A protein and the small-molecule ligand that binds it are described below.
Small molecule (SMILES): O=C(O)c1ccc(C(=O)NCCO)cc1

Binding-site contacts:
Ligand atom O2B contacts residue GLY125 of chain 1.B at 2.7 Å (h-bond).
Ligand atom O2B contacts residue SER124 of chain 1.B at 3.3 Å.
Ligand atom N1B contacts residue SER218 of chain 1.B at 2.9 Å (h-bond).
Ligand atom C3 contacts residue TRP390 of chain 1.B at 3.6 Å (hydrophobic).
Ligand atom O9 contacts residue SER124 of chain 1.B at 3.2 Å.
Ligand atom CB contacts residue GLU219 of chain 1.B at 3.7 Å.
Ligand atom N1B contacts residue HIS521 of chain 1.B at 2.9 Å (h-bond).
Ligand atom C3 contacts residue PHE408 of chain 1.B at 3.9 Å (hydrophobic).
Ligand atom O1A contacts residue ARG404 of chain 1.B at 2.8 Å (salt-bridge).
Ligand atom C4 contacts residue GLY125 of chain 1.B at 3.9 Å.
Ligand atom C8 contacts residue HIS521 of chain 1.B at 3.1 Å.
Ligand atom C3 contacts residue SER218 of chain 1.B at 3.4 Å.
Ligand atom O2A contacts residue LEU247 of chain 1.B at 3.3 Å.
Ligand atom CB contacts residue GLY125 of chain 1.B at 3.3 Å.
Ligand atom CA contacts residue SER409 of chain 1.B at 3.3 Å.
Ligand atom C4 contacts residue SER218 of chain 1.B at 3.3 Å.
Ligand atom O2A contacts residue SER409 of chain 1.B at 3.4 Å (h-bond).
Ligand atom C6 contacts residue PHE408 of chain 1.B at 3.7 Å (hydrophobic).
Ligand atom C7 contacts residue GLY125 of chain 1.B at 3.7 Å.
Ligand atom C1 contacts residue LEU247 of chain 1.B at 3.8 Å (hydrophobic).
Ligand atom C1 contacts residue PHE488 of chain 1.B at 3.8 Å (hydrophobic).
Ligand atom N1B contacts residue GLY125 of chain 1.B at 3.9 Å.
Ligand atom C7 contacts residue SER124 of chain 1.B at 3.6 Å.
Ligand atom O2B contacts residue GLU219 of chain 1.B at 2.9 Å (salt-bridge).
Ligand atom CA contacts residue ARG404 of chain 1.B at 3.9 Å.
Ligand atom C8 contacts residue SER218 of chain 1.B at 3.8 Å.
Ligand atom C2 contacts residue TRP390 of chain 1.B at 3.6 Å (hydrophobic).
Ligand atom C5 contacts residue GLY125 of chain 1.B at 3.4 Å.
Ligand atom C2 contacts residue PHE408 of chain 1.B at 3.6 Å (hydrophobic).
Ligand atom C7 contacts residue SER218 of chain 1.B at 3.9 Å.
Ligand atom C7 contacts residue HIS521 of chain 1.B at 3.5 Å.
Ligand atom C2 contacts residue PHE488 of chain 1.B at 3.7 Å (hydrophobic).
Ligand atom O2B contacts residue SER218 of chain 1.B at 3.1 Å (h-bond).
Ligand atom O2A contacts residue PHE408 of chain 1.B at 3.8 Å.
Ligand atom CA contacts residue LEU247 of chain 1.B at 3.5 Å (hydrophobic).
Ligand atom O1A contacts residue ALA250 of chain 1.B at 3.8 Å.
Ligand atom C6 contacts residue LEU247 of chain 1.B at 3.7 Å (hydrophobic).
Ligand atom CB contacts residue SER218 of chain 1.B at 2.7 Å.
Ligand atom C1 contacts residue PHE408 of chain 1.B at 3.6 Å (hydrophobic).
Ligand atom O1A contacts residue SER409 of chain 1.B at 2.5 Å (h-bond).

Sequence of chain 1.B:
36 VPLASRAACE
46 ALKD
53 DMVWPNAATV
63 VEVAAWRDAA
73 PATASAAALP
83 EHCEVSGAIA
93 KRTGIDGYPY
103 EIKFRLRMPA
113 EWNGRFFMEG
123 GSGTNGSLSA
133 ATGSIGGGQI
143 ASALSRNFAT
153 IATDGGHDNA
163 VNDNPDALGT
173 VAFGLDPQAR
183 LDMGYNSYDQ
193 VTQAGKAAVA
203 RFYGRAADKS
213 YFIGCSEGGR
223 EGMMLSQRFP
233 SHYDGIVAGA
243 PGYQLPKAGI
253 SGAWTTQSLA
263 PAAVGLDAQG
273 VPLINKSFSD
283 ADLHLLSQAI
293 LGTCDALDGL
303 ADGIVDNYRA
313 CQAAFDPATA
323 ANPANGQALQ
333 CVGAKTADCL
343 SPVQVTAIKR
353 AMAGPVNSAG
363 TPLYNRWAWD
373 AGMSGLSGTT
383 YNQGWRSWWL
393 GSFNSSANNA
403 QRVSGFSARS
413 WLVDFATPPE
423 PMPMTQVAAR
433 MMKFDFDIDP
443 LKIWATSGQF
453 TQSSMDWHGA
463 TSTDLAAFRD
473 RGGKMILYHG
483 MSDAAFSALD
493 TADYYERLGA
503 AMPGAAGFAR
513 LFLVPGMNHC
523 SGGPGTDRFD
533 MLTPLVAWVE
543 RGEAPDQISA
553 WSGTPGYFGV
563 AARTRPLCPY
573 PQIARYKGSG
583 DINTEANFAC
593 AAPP